This protein binds this small molecule.
Small molecule (SMILES): Nc1ncnc2c1ccn2[C@@H]1O[C@H](CO)[C@@H](O)[C@H]1O

Sequence of chain 3.A:
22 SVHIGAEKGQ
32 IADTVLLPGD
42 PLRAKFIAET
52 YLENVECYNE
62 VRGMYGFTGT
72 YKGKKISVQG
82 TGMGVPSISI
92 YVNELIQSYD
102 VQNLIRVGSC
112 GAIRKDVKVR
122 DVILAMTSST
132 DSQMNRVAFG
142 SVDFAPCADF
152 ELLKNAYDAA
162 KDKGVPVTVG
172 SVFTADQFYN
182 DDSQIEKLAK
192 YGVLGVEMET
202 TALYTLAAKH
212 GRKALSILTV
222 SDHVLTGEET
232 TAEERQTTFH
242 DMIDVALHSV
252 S

Binding-site contacts:
Ligand atom N6 contacts residue GLY112 of chain 4.A at 3.6 Å.
Ligand atom C5 contacts residue GLY112 of chain 4.A at 3.6 Å.
Ligand atom N3 contacts residue PHE179 of chain 4.A at 3.9 Å.
Ligand atom C8 contacts residue SER110 of chain 4.A at 3.3 Å.
Ligand atom C8 contacts residue SER222 of chain 4.A at 3.5 Å.
Ligand atom O5' contacts residue PHE179 of chain 4.A at 3.5 Å.
Ligand atom C6 contacts residue VAL197 of chain 4.A at 3.9 Å (hydrophobic).
Ligand atom C6 contacts residue GLY112 of chain 4.A at 3.8 Å.
Ligand atom O2' contacts residue MET199 of chain 4.A at 3.5 Å (h-bond).
Ligand atom C5' contacts residue MET84 of chain 4.A at 4.0 Å (hydrophobic).
Ligand atom O3' contacts residue GLU200 of chain 4.A at 2.5 Å (salt-bridge).
Ligand atom O2' contacts residue SER110 of chain 4.A at 3.6 Å.
Ligand atom N1 contacts residue VAL197 of chain 4.A at 3.8 Å.
Ligand atom C5' contacts residue HIS24 of chain 3.A at 3.6 Å.
Ligand atom O2' contacts residue GLU198 of chain 4.A at 3.2 Å.
Ligand atom N6 contacts residue ASP223 of chain 4.A at 3.6 Å (salt-bridge).
Ligand atom C2 contacts residue PHE179 of chain 4.A at 3.7 Å (hydrophobic).
Ligand atom C4 contacts residue VAL197 of chain 4.A at 3.7 Å (hydrophobic).
Ligand atom C7 contacts residue GLY112 of chain 4.A at 3.4 Å.
Ligand atom O2' contacts residue ARG107 of chain 4.A at 2.8 Å (salt-bridge).
Ligand atom C3' contacts residue GLU200 of chain 4.A at 3.8 Å.
Ligand atom C2 contacts residue VAL197 of chain 4.A at 3.7 Å (hydrophobic).
Ligand atom N1 contacts residue PHE179 of chain 4.A at 3.7 Å.
Ligand atom N3 contacts residue VAL197 of chain 4.A at 3.6 Å.
Ligand atom N3 contacts residue MET199 of chain 4.A at 3.9 Å.
Ligand atom O5' contacts residue ARG63 of chain 3.A at 4.0 Å.
Ligand atom C2' contacts residue GLU198 of chain 4.A at 3.7 Å.
Ligand atom C7 contacts residue SER222 of chain 4.A at 3.1 Å.
Ligand atom C2' contacts residue MET199 of chain 4.A at 3.7 Å (hydrophobic).
Ligand atom O2' contacts residue GLU200 of chain 4.A at 2.8 Å (salt-bridge).
Ligand atom C1' contacts residue SER110 of chain 4.A at 3.6 Å.
Ligand atom C3' contacts residue MET199 of chain 4.A at 3.9 Å (hydrophobic).
Ligand atom C2' contacts residue GLU200 of chain 4.A at 3.8 Å.
Ligand atom C5 contacts residue VAL197 of chain 4.A at 3.9 Å (hydrophobic).
Ligand atom C8 contacts residue CYS111 of chain 4.A at 3.8 Å (hydrophobic).
Ligand atom C7 contacts residue CYS111 of chain 4.A at 3.7 Å (hydrophobic).
Ligand atom O5' contacts residue HIS24 of chain 3.A at 3.1 Å (h-bond).
Ligand atom N3 contacts residue GLU198 of chain 4.A at 3.8 Å.
Ligand atom N6 contacts residue VAL225 of chain 4.A at 3.8 Å.
Ligand atom C6 contacts residue PHE179 of chain 4.A at 3.8 Å (hydrophobic).

Sequence of chain 4.A:
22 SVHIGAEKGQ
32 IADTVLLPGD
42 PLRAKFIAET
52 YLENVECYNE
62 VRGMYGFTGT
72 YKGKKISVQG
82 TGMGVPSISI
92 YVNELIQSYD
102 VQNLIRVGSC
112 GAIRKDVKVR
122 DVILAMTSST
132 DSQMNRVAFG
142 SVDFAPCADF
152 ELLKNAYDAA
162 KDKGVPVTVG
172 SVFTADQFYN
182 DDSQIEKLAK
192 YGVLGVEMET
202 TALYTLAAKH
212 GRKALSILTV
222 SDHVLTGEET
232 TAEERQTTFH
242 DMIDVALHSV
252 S